Sequence of chain 4.HA:
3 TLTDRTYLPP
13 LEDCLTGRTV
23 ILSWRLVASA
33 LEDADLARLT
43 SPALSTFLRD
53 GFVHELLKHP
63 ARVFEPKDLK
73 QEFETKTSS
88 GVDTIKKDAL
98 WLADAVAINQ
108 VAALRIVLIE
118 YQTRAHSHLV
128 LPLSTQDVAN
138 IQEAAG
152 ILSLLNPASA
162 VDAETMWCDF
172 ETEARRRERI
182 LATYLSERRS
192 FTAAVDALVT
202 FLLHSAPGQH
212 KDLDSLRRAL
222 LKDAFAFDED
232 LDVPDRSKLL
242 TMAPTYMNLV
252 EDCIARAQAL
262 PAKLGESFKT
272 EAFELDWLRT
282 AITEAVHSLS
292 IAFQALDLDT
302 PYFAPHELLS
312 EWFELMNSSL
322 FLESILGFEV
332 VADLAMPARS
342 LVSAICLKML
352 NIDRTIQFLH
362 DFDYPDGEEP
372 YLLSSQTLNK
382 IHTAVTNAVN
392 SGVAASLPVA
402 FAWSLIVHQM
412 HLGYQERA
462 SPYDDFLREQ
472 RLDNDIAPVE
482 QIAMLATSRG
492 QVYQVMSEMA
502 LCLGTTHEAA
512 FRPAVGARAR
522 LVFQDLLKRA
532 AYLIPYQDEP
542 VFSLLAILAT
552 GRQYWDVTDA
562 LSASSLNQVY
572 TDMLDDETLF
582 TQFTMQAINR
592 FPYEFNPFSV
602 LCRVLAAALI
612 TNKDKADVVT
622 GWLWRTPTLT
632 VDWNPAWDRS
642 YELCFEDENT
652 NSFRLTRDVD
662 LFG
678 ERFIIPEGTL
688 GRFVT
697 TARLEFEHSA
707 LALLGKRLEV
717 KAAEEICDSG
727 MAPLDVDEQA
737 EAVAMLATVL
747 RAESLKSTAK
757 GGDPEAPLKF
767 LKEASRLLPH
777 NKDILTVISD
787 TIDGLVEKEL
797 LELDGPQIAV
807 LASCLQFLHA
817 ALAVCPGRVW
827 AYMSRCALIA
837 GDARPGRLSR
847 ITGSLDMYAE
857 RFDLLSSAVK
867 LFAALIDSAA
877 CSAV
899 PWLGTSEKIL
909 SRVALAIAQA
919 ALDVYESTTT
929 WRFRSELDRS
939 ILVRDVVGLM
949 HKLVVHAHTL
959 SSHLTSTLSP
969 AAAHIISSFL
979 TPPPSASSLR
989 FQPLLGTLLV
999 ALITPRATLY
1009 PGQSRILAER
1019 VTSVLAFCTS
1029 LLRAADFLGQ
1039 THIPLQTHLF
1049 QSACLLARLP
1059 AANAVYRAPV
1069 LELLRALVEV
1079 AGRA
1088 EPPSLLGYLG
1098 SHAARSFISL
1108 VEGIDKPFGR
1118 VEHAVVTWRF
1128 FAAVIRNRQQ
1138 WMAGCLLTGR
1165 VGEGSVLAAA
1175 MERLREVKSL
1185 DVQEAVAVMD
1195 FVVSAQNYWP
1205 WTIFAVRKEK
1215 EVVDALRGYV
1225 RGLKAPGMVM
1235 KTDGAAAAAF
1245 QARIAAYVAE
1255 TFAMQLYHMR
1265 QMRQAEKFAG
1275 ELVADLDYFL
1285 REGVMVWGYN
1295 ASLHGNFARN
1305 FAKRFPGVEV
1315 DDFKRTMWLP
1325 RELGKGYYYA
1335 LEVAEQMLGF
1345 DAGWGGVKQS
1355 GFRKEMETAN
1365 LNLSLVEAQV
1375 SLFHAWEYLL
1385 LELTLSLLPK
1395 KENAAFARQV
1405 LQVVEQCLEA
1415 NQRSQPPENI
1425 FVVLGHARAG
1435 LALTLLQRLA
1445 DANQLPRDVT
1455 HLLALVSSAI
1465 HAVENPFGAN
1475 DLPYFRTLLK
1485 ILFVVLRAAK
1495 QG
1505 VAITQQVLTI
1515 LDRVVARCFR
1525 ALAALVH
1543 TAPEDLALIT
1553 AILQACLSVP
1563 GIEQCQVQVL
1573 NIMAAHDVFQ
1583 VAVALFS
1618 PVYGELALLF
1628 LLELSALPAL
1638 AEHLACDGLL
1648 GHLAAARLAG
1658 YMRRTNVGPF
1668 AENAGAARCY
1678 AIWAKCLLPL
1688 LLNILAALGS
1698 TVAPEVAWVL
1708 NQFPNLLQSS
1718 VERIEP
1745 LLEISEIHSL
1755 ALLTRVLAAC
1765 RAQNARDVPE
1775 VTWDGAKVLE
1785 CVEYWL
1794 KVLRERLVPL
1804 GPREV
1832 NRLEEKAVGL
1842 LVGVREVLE

A protein and the small-molecule ligand that binds it are described below.
Small molecule (SMILES): CC[C@H](C)[C@H](NC(=O)[C@H](CO)NC(=O)[C@H](CC(=O)O)NC(=O)[C@@H](N)CCC(=O)O)C(=O)N[C@@H](CC(C)C)C(=O)N[C@@H](CCC(N)=O)C(=O)N1CCC[C@H]1C(=O)NCC(=O)N[C@@H](C)C(=O)N[C@@H](Cc1ccccc1)C(=O)N[C@@H](CO)C(=O)N[C@@H](C)C(=O)N[C@H](C=O)CC(N)=O

Binding-site contacts:
Ligand atom CD2 contacts residue ALA484 of chain 4.HA at 3.6 Å (hydrophobic).
Ligand atom CD1 contacts residue LEU413 of chain 4.HA at 4.1 Å (hydrophobic).
Ligand atom NE2 contacts residue PRO536 of chain 4.HA at 4.2 Å.
Ligand atom CB contacts residue TYR537 of chain 4.HA at 3.0 Å (hydrophobic).
Ligand atom CG contacts residue TYR537 of chain 4.HA at 3.2 Å (hydrophobic).
Ligand atom CD1 contacts residue GLN538 of chain 4.HA at 3.1 Å.
Ligand atom N contacts residue ILE535 of chain 4.HA at 3.7 Å.
Ligand atom OD1 contacts residue TYR533 of chain 4.HA at 3.4 Å.
Ligand atom CB contacts residue LEU534 of chain 4.HA at 4.3 Å (hydrophobic).
Ligand atom CG contacts residue PRO536 of chain 4.HA at 4.5 Å (hydrophobic).
Ligand atom CD1 contacts residue ILE535 of chain 4.HA at 4.0 Å (hydrophobic).
Ligand atom O contacts residue LEU534 of chain 4.HA at 4.3 Å.
Ligand atom CD contacts residue TYR537 of chain 4.HA at 4.5 Å (hydrophobic).
Ligand atom CG contacts residue TYR533 of chain 4.HA at 3.3 Å (hydrophobic).
Ligand atom CD2 contacts residue THR488 of chain 4.HA at 4.2 Å.
Ligand atom CD1 contacts residue THR488 of chain 4.HA at 4.2 Å.
Ligand atom CB contacts residue GLU481 of chain 4.HA at 3.6 Å.
Ligand atom N contacts residue PRO536 of chain 4.HA at 4.2 Å.
Ligand atom CB contacts residue ILE535 of chain 4.HA at 4.2 Å (hydrophobic).
Ligand atom O contacts residue PRO536 of chain 4.HA at 3.8 Å.
Ligand atom CD1 contacts residue PHE402 of chain 4.HA at 4.0 Å (hydrophobic).
Ligand atom CB contacts residue THR488 of chain 4.HA at 4.4 Å.
Ligand atom CG1 contacts residue THR488 of chain 4.HA at 4.2 Å.
Ligand atom C contacts residue HIS409 of chain 4.HA at 4.4 Å.
Ligand atom O contacts residue HIS409 of chain 4.HA at 3.6 Å.
Ligand atom CD2 contacts residue MET485 of chain 4.HA at 4.0 Å (hydrophobic).
Ligand atom CB contacts residue TYR533 of chain 4.HA at 3.6 Å (hydrophobic).
Ligand atom CA contacts residue ILE535 of chain 4.HA at 3.8 Å (hydrophobic).
Ligand atom CD1 contacts residue ILE535 of chain 4.HA at 4.0 Å (hydrophobic).
Ligand atom CE1 contacts residue LEU413 of chain 4.HA at 4.2 Å (hydrophobic).
Ligand atom ND2 contacts residue TYR533 of chain 4.HA at 3.7 Å.
Ligand atom CA contacts residue TYR537 of chain 4.HA at 4.5 Å (hydrophobic).